This small molecule binds to this protein.
Small molecule (SMILES): O=C(Cc1cccc(Cl)c1)Nc1cnccc1-c1ccccc1

Binding-site contacts:
Ligand atom CL contacts residue HIS164 of chain 2.A at 3.7 Å.
Ligand atom C8 contacts residue SER144 of chain 2.A at 4.0 Å.
Ligand atom C6 contacts residue GLU166 of chain 2.A at 3.9 Å.
Ligand atom O contacts residue GLU166 of chain 2.A at 3.2 Å (salt-bridge).
Ligand atom C2 contacts residue GLN189 of chain 2.A at 3.5 Å.
Ligand atom C contacts residue MET165 of chain 2.A at 3.8 Å (hydrophobic).
Ligand atom C9 contacts residue LEU141 of chain 2.A at 3.7 Å (hydrophobic).
Ligand atom C9 contacts residue PHE140 of chain 2.A at 3.2 Å (hydrophobic).
Ligand atom C8 contacts residue GLU166 of chain 2.A at 4.0 Å.
Ligand atom C11 contacts residue GLU166 of chain 2.A at 3.8 Å.
Ligand atom C10 contacts residue LEU141 of chain 2.A at 3.9 Å (hydrophobic).
Ligand atom C10 contacts residue PHE140 of chain 2.A at 3.8 Å (hydrophobic).
Ligand atom C8 contacts residue HIS163 of chain 2.A at 3.1 Å.
Ligand atom C13 contacts residue ASN142 of chain 2.A at 3.7 Å.
Ligand atom C8 contacts residue LEU141 of chain 2.A at 4.0 Å (hydrophobic).
Ligand atom N contacts residue CYS145 of chain 2.A at 3.7 Å.
Ligand atom N1 contacts residue GLU166 of chain 2.A at 3.8 Å.
Ligand atom C10 contacts residue GLU166 of chain 2.A at 3.5 Å.
Ligand atom N1 contacts residue PHE140 of chain 2.A at 3.5 Å.
Ligand atom C2 contacts residue ARG188 of chain 2.A at 3.9 Å.
Ligand atom CL contacts residue HIS41 of chain 2.A at 3.1 Å.
Ligand atom N1 contacts residue LEU141 of chain 2.A at 3.8 Å.
Ligand atom C1 contacts residue ARG188 of chain 2.A at 3.7 Å.
Ligand atom C9 contacts residue GLU166 of chain 2.A at 3.5 Å.
Ligand atom C1 contacts residue MET165 of chain 2.A at 3.5 Å (hydrophobic).
Ligand atom C18 contacts residue HIS41 of chain 2.A at 3.8 Å.
Ligand atom C contacts residue HIS41 of chain 2.A at 4.0 Å.
Ligand atom N1 contacts residue SER144 of chain 2.A at 3.6 Å (h-bond).
Ligand atom C8 contacts residue CYS145 of chain 2.A at 3.9 Å (hydrophobic).
Ligand atom C14 contacts residue ASN142 of chain 2.A at 3.7 Å.
Ligand atom C contacts residue MET49 of chain 2.A at 3.7 Å (hydrophobic).
Ligand atom C2 contacts residue MET49 of chain 2.A at 3.7 Å (hydrophobic).
Ligand atom C18 contacts residue HIS164 of chain 2.A at 3.3 Å.
Ligand atom CL contacts residue ASP187 of chain 2.A at 3.2 Å.
Ligand atom C1 contacts residue MET49 of chain 2.A at 3.4 Å (hydrophobic).
Ligand atom N1 contacts residue HIS163 of chain 2.A at 2.7 Å (h-bond).
Ligand atom C9 contacts residue HIS163 of chain 2.A at 3.9 Å.
Ligand atom C contacts residue HIS164 of chain 2.A at 3.9 Å.
Ligand atom C3 contacts residue GLN189 of chain 2.A at 3.4 Å.
Ligand atom C17 contacts residue GLU166 of chain 2.A at 3.6 Å.

Sequence of chain 2.A:
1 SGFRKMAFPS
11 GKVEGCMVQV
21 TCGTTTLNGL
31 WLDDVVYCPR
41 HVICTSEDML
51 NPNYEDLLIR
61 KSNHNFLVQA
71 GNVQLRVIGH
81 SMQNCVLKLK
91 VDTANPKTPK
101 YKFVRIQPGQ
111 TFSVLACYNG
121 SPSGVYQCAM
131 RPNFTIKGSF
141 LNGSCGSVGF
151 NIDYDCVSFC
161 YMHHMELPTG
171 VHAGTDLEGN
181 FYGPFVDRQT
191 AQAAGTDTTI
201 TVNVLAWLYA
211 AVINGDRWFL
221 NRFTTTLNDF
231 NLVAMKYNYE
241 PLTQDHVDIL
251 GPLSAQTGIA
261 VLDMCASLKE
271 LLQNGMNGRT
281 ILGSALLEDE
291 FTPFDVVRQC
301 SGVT

Sequence of chain 1.A:
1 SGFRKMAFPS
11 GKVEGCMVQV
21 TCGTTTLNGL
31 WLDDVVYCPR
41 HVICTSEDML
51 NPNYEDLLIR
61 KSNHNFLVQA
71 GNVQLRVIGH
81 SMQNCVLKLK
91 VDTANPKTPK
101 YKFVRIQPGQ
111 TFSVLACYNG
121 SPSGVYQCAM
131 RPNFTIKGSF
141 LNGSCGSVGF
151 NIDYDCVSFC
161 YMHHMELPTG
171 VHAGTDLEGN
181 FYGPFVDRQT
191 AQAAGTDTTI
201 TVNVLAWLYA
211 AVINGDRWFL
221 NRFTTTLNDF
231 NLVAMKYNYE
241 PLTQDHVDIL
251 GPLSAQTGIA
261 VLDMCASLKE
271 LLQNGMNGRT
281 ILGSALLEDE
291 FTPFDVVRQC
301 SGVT